Binding-site contacts:
Ligand atom C6 contacts residue TYR240 of chain 2.C at 3.6 Å (hydrophobic).
Ligand atom C7 contacts residue ASN202 of chain 2.C at 3.5 Å.
Ligand atom C1 contacts residue ASN287 of chain 2.C at 4.4 Å.
Ligand atom C8 contacts residue ASN202 of chain 2.C at 4.3 Å.
Ligand atom N2 contacts residue ASN202 of chain 2.C at 2.9 Å (h-bond).
Ligand atom C4 contacts residue ASN202 of chain 2.C at 4.2 Å.
Ligand atom C3 contacts residue ASN202 of chain 2.C at 3.8 Å.
Ligand atom O5 contacts residue ASN287 of chain 2.C at 4.5 Å.
Ligand atom O5 contacts residue ASN202 of chain 2.C at 2.4 Å (h-bond).
Ligand atom O6 contacts residue TYR240 of chain 2.C at 3.5 Å (h-bond).
Ligand atom O7 contacts residue ASN202 of chain 2.C at 3.8 Å.
Ligand atom C5 contacts residue TYR240 of chain 2.C at 4.4 Å (hydrophobic).
Ligand atom C1 contacts residue ASN202 of chain 2.C at 1.5 Å.
Ligand atom C5 contacts residue ASN202 of chain 2.C at 3.7 Å.
Ligand atom C2 contacts residue ASN202 of chain 2.C at 2.5 Å.
Ligand atom O5 contacts residue TYR240 of chain 2.C at 3.8 Å.
Ligand atom C5 contacts residue ASN287 of chain 2.C at 4.4 Å.

The small molecule below binds the protein below.
Small molecule (SMILES): CC(=O)N[C@@H]1[C@@H](O)[C@H](O)[C@@H](CO)O[C@H]1O

Sequence of chain 2.C:
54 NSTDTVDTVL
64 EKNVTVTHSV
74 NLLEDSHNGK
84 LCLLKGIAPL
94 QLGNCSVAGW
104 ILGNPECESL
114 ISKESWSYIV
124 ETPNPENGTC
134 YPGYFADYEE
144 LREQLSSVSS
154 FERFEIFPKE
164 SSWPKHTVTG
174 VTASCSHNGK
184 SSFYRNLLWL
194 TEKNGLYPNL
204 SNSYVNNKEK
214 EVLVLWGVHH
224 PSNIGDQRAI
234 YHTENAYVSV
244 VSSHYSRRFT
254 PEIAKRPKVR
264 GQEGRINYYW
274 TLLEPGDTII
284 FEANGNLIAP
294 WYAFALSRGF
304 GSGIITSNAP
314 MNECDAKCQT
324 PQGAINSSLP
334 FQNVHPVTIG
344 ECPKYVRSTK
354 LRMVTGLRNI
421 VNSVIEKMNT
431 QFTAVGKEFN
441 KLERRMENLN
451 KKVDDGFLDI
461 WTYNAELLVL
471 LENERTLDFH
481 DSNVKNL